The small molecule below binds the protein below.
Small molecule (SMILES): CC(=O)N[C@@H]1[C@@H](O)[C@H](O)[C@@H](CO)O[C@H]1O

Binding-site contacts:
Ligand atom C3 contacts residue ASN1131 of chain 1.B at 3.8 Å.
Ligand atom C5 contacts residue ASN1131 of chain 1.B at 3.6 Å.
Ligand atom O7 contacts residue ASN1131 of chain 1.B at 3.8 Å.
Ligand atom C1 contacts residue ASN1131 of chain 1.B at 1.4 Å.
Ligand atom N2 contacts residue ASN1131 of chain 1.B at 3.0 Å (h-bond).
Ligand atom C4 contacts residue ASN1131 of chain 1.B at 4.2 Å.
Ligand atom C8 contacts residue ILE1129 of chain 1.B at 4.2 Å (hydrophobic).
Ligand atom C7 contacts residue ASN1131 of chain 1.B at 3.6 Å.
Ligand atom O5 contacts residue ASN1131 of chain 1.B at 2.3 Å (h-bond).
Ligand atom C8 contacts residue VAL1130 of chain 1.B at 4.5 Å (hydrophobic).
Ligand atom C2 contacts residue ASN1131 of chain 1.B at 2.5 Å.

Sequence of chain 1.B:
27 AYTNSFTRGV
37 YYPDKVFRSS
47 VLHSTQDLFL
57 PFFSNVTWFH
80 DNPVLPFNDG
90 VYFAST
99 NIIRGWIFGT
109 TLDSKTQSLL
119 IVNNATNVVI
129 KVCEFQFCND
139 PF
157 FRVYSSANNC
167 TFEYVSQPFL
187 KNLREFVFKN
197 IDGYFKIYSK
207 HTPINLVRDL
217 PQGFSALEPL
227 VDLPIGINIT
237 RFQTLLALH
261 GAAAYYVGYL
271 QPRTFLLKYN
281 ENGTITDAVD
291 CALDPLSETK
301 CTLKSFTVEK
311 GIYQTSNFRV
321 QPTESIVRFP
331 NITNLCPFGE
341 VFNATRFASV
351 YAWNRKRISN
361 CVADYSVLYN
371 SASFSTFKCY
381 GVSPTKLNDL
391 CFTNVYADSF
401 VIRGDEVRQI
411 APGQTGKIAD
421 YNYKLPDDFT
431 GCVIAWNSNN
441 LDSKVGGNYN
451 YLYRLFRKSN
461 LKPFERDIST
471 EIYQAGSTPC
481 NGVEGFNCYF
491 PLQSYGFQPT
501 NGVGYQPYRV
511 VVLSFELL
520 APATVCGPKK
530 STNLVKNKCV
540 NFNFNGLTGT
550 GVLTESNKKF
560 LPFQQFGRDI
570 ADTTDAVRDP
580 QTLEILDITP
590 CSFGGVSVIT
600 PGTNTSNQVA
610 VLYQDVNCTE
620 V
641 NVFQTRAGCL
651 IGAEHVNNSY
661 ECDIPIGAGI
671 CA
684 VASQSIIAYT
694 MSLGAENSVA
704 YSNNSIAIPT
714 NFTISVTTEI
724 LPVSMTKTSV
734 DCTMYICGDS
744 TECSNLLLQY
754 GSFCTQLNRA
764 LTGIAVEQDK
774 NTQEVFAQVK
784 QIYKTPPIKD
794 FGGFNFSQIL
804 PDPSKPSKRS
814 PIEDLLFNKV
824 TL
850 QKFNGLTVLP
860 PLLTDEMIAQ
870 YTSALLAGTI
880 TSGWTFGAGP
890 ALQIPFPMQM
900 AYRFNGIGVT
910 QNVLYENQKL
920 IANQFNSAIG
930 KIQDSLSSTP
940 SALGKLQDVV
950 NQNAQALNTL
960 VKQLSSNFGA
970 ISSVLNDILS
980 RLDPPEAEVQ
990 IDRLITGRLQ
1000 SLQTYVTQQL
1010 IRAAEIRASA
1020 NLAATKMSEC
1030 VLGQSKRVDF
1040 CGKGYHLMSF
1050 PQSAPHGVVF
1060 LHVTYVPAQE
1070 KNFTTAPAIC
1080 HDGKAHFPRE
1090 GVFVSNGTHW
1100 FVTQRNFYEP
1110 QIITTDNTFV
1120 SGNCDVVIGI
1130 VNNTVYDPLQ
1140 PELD